Binding-site contacts:
Ligand atom C29 contacts residue ILE177 of chain 1.B at 4.0 Å (hydrophobic).
Ligand atom C18 contacts residue PRO174 of chain 1.B at 3.7 Å (hydrophobic).
Ligand atom O28 contacts residue ILE177 of chain 1.B at 3.9 Å.
Ligand atom C40 contacts residue PHE24 of chain 1.B at 3.9 Å (hydrophobic).
Ligand atom C26 contacts residue ARG176 of chain 1.B at 3.7 Å.
Ligand atom C37 contacts residue PEE1 of chain 1.F at 3.9 Å.
Ligand atom C27 contacts residue LEU171 of chain 1.B at 3.5 Å (hydrophobic).
Ligand atom C42 contacts residue ILE21 of chain 1.B at 3.7 Å (hydrophobic).
Ligand atom C18 contacts residue ASN175 of chain 1.B at 4.0 Å.
Ligand atom C29 contacts residue LEU171 of chain 1.B at 3.7 Å (hydrophobic).
Ligand atom C38 contacts residue MET112 of chain 1.B at 4.0 Å (hydrophobic).
Ligand atom C24 contacts residue ASN175 of chain 1.B at 3.6 Å.
Ligand atom C27 contacts residue PHE132 of chain 1.B at 4.0 Å (hydrophobic).
Ligand atom O28 contacts residue LEU171 of chain 1.B at 3.7 Å.
Ligand atom C26 contacts residue LEU171 of chain 1.B at 3.6 Å (hydrophobic).
Ligand atom C27 contacts residue ILE131 of chain 1.B at 3.9 Å (hydrophobic).
Ligand atom C36 contacts residue PEE1 of chain 1.F at 4.1 Å.
Ligand atom C26 contacts residue ASN175 of chain 1.B at 3.6 Å.
Ligand atom C41 contacts residue MET112 of chain 1.B at 4.0 Å (hydrophobic).
Ligand atom C34 contacts residue LEU171 of chain 1.B at 3.8 Å (hydrophobic).
Ligand atom O19 contacts residue ASN175 of chain 1.B at 3.9 Å.
Ligand atom O25 contacts residue ASN175 of chain 1.B at 3.6 Å.
Ligand atom O19 contacts residue ARG176 of chain 1.B at 3.4 Å (salt-bridge).
Ligand atom O25 contacts residue ILE177 of chain 1.B at 3.7 Å.
Ligand atom C20 contacts residue ASN175 of chain 1.B at 3.8 Å.
Ligand atom O22 contacts residue ASN175 of chain 1.B at 3.5 Å.
Ligand atom C18 contacts residue ARG176 of chain 1.B at 4.0 Å.
Ligand atom C30 contacts residue PHE133 of chain 1.B at 4.1 Å (hydrophobic).
Ligand atom O25 contacts residue ARG176 of chain 1.B at 3.2 Å (salt-bridge).
Ligand atom C41 contacts residue ILE131 of chain 1.B at 4.1 Å (hydrophobic).
Ligand atom C24 contacts residue TYR170 of chain 1.B at 3.7 Å (hydrophobic).
Ligand atom C23 contacts residue ILE177 of chain 1.B at 4.0 Å (hydrophobic).
Ligand atom C33 contacts residue PEE1 of chain 1.F at 3.8 Å.
Ligand atom C24 contacts residue ARG176 of chain 1.B at 3.9 Å.
Ligand atom O22 contacts residue ARG176 of chain 1.B at 3.4 Å (salt-bridge).
Ligand atom C23 contacts residue ARG176 of chain 1.B at 3.6 Å.
Ligand atom C31 contacts residue PHE133 of chain 1.B at 3.9 Å (hydrophobic).
Ligand atom C26 contacts residue TYR170 of chain 1.B at 3.6 Å (hydrophobic).
Ligand atom C21 contacts residue ARG176 of chain 1.B at 4.1 Å.
Ligand atom C37 contacts residue ILE25 of chain 1.B at 4.0 Å (hydrophobic).

A protein and the small-molecule ligand that binds it are described below.
Small molecule (SMILES): CC(C)(C)CC(C)(C)c1ccc(OCCOCCOCCOCCOCCOCCOCCOCCOCCO)cc1

Sequence of chain 1.B:
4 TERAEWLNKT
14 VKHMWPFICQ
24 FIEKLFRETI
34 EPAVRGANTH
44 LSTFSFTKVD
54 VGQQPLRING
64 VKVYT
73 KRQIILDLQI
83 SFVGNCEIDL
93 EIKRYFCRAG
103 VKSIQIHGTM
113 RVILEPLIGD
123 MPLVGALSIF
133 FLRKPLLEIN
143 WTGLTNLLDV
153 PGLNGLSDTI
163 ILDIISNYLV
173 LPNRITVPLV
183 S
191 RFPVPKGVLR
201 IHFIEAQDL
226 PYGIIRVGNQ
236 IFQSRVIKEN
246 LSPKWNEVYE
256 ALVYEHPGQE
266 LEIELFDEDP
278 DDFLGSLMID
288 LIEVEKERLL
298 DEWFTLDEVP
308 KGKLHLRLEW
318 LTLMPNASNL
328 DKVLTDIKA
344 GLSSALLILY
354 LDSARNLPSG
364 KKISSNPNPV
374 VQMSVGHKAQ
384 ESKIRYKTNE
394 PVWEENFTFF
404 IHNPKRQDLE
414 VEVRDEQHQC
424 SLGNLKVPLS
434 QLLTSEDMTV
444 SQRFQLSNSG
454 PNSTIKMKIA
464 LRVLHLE

Sequence of chain 1.A:
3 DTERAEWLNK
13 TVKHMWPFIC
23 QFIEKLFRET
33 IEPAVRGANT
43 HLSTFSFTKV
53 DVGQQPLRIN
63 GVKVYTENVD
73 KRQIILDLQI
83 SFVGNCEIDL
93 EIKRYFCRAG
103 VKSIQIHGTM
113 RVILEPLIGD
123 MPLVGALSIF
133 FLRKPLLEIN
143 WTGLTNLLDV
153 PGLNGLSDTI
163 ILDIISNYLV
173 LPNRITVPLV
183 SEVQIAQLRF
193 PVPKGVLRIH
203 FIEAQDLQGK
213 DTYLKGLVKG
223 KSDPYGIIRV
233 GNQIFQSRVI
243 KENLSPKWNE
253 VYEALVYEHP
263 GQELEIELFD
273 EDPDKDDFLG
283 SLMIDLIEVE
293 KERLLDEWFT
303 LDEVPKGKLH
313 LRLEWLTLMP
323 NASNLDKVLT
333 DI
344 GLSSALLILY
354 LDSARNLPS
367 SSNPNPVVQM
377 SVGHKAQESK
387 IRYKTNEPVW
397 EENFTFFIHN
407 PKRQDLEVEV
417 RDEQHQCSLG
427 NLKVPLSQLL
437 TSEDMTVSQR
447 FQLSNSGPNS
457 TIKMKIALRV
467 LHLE